Sequence of chain 1.C:
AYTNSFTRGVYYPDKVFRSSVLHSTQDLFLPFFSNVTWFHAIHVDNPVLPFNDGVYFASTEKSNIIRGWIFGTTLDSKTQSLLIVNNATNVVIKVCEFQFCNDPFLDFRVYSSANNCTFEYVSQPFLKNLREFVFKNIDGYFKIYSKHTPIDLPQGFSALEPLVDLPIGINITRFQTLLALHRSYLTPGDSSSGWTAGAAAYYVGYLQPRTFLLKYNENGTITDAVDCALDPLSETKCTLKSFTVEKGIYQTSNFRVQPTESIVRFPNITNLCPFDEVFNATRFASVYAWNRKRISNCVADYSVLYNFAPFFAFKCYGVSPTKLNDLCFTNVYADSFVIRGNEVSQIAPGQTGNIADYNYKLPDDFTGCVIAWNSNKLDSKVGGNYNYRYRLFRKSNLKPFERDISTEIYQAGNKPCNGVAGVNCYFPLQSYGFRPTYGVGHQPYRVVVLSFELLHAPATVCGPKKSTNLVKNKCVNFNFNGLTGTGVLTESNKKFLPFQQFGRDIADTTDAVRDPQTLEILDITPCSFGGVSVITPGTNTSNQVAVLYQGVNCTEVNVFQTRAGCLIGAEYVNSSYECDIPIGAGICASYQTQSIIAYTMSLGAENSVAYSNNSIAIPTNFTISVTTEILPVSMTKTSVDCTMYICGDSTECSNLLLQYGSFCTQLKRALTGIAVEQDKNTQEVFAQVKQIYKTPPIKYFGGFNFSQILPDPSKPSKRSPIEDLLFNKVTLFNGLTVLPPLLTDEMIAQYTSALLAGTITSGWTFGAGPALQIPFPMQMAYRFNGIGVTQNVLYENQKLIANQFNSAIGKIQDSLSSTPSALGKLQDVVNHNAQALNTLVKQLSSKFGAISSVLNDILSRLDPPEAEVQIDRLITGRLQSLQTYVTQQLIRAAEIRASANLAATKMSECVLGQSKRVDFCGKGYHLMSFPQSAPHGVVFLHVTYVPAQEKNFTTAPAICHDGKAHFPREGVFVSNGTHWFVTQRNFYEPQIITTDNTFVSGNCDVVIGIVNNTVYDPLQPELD

Binding-site contacts:
Ligand atom C1 contacts residue HIS1101 of chain 1.C at 3.5 Å.
Ligand atom C2 contacts residue ASN1098 of chain 1.C at 3.6 Å.
Ligand atom C3 contacts residue ASN1098 of chain 1.C at 3.4 Å.
Ligand atom C7 contacts residue THR1100 of chain 1.C at 3.8 Å.
Ligand atom O3 contacts residue ASN1098 of chain 1.C at 2.4 Å (h-bond).
Ligand atom C4 contacts residue ASN1098 of chain 1.C at 3.9 Å.
Ligand atom O7 contacts residue ASN1098 of chain 1.C at 2.4 Å (h-bond).
Ligand atom C2 contacts residue THR1100 of chain 1.C at 4.0 Å.
Ligand atom O4 contacts residue ASN1098 of chain 1.C at 4.5 Å.
Ligand atom C8 contacts residue THR1100 of chain 1.C at 4.3 Å.
Ligand atom N2 contacts residue THR1100 of chain 1.C at 3.7 Å.
Ligand atom O5 contacts residue HIS1101 of chain 1.C at 3.6 Å.
Ligand atom C2 contacts residue HIS1101 of chain 1.C at 4.0 Å.
Ligand atom C7 contacts residue ASN1098 of chain 1.C at 3.5 Å.
Ligand atom O7 contacts residue THR1100 of chain 1.C at 4.2 Å.
Ligand atom C1 contacts residue THR1100 of chain 1.C at 4.3 Å.
Ligand atom N2 contacts residue ASN1098 of chain 1.C at 4.0 Å.

This protein binds this small molecule.
Small molecule (SMILES): CC(=O)N[C@@H]1[C@@H](O)[C@H](O)[C@@H](CO)O[C@H]1O